Sequence of chain 1.A:
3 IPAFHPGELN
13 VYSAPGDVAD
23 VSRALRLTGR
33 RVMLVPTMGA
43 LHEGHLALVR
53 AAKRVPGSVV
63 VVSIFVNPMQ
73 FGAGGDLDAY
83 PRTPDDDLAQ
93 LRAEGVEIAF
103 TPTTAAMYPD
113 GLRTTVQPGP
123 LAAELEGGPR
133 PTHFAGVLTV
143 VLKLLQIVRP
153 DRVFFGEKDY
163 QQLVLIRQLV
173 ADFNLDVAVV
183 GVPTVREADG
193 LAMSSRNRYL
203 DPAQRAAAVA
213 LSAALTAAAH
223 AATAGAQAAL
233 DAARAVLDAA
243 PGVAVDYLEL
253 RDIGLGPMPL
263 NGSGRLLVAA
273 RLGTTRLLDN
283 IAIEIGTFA

Binding-site contacts:
Ligand atom C7 contacts residue LYS160 of chain 1.A at 3.8 Å.
Ligand atom O11 contacts residue SER197 of chain 1.A at 3.5 Å (h-bond).
Ligand atom O12 contacts residue HIS47 of chain 1.A at 3.9 Å.
Ligand atom C14 contacts residue LYS160 of chain 1.A at 3.7 Å.
Ligand atom C22 contacts residue PRO185 of chain 1.A at 3.4 Å (hydrophobic).
Ligand atom C18 contacts residue GLY46 of chain 1.A at 3.6 Å.
Ligand atom C4 contacts residue HIS47 of chain 1.A at 4.0 Å.
Ligand atom C7 contacts residue ASP161 of chain 1.A at 3.5 Å.
Ligand atom C16 contacts residue LYS160 of chain 1.A at 3.7 Å.
Ligand atom O21 contacts residue THR186 of chain 1.A at 3.6 Å.
Ligand atom C16 contacts residue HIS44 of chain 1.A at 3.9 Å.
Ligand atom O12 contacts residue SER196 of chain 1.A at 3.4 Å.
Ligand atom C5 contacts residue HIS47 of chain 1.A at 3.3 Å.
Ligand atom C16 contacts residue MET195 of chain 1.A at 3.4 Å (hydrophobic).
Ligand atom C10 contacts residue SER197 of chain 1.A at 3.5 Å.
Ligand atom C14 contacts residue MET195 of chain 1.A at 3.2 Å (hydrophobic).
Ligand atom C19 contacts residue HIS47 of chain 1.A at 4.1 Å.
Ligand atom C19 contacts residue HIS44 of chain 1.A at 4.1 Å.
Ligand atom C2 contacts residue HIS44 of chain 1.A at 3.9 Å.
Ligand atom O12 contacts residue SER197 of chain 1.A at 2.8 Å (h-bond).
Ligand atom C4 contacts residue HIS44 of chain 1.A at 3.8 Å.
Ligand atom O1 contacts residue LEU50 of chain 1.A at 4.1 Å.
Ligand atom C22 contacts residue THR186 of chain 1.A at 4.0 Å.
Ligand atom O11 contacts residue LYS160 of chain 1.A at 2.9 Å (salt-bridge).
Ligand atom C10 contacts residue SER196 of chain 1.A at 3.6 Å.
Ligand atom C3 contacts residue HIS44 of chain 1.A at 3.6 Å.
Ligand atom C19 contacts residue GLY158 of chain 1.A at 4.1 Å.
Ligand atom O11 contacts residue SER196 of chain 1.A at 3.3 Å (h-bond).
Ligand atom C22 contacts residue VAL187 of chain 1.A at 3.7 Å (hydrophobic).
Ligand atom C10 contacts residue LYS160 of chain 1.A at 3.8 Å.
Ligand atom O12 contacts residue HIS44 of chain 1.A at 2.6 Å (h-bond).
Ligand atom C4 contacts residue ASP161 of chain 1.A at 4.1 Å.
Ligand atom O21 contacts residue GLY46 of chain 1.A at 3.4 Å.
Ligand atom C14 contacts residue HIS44 of chain 1.A at 3.6 Å.
Ligand atom O21 contacts residue PRO185 of chain 1.A at 4.1 Å.
Ligand atom C22 contacts residue GLY46 of chain 1.A at 3.4 Å.
Ligand atom O21 contacts residue VAL187 of chain 1.A at 3.2 Å (h-bond).
Ligand atom C19 contacts residue GLY46 of chain 1.A at 3.6 Å.
Ligand atom C10 contacts residue HIS44 of chain 1.A at 3.6 Å.
Ligand atom O1 contacts residue HIS47 of chain 1.A at 3.6 Å.

The small molecule below binds the protein below.
Small molecule (SMILES): COc1ccc2c(CC(=O)O)coc2c1